A protein and the small-molecule ligand that binds it are described below.
Small molecule (SMILES): CC(=O)N[C@H]1[C@H](O[C@H]2[C@H](O)[C@@H](NC(C)=O)CO[C@@H]2CO)O[C@H](CO)[C@@H](O)[C@@H]1O

Sequence of chain 1.G:
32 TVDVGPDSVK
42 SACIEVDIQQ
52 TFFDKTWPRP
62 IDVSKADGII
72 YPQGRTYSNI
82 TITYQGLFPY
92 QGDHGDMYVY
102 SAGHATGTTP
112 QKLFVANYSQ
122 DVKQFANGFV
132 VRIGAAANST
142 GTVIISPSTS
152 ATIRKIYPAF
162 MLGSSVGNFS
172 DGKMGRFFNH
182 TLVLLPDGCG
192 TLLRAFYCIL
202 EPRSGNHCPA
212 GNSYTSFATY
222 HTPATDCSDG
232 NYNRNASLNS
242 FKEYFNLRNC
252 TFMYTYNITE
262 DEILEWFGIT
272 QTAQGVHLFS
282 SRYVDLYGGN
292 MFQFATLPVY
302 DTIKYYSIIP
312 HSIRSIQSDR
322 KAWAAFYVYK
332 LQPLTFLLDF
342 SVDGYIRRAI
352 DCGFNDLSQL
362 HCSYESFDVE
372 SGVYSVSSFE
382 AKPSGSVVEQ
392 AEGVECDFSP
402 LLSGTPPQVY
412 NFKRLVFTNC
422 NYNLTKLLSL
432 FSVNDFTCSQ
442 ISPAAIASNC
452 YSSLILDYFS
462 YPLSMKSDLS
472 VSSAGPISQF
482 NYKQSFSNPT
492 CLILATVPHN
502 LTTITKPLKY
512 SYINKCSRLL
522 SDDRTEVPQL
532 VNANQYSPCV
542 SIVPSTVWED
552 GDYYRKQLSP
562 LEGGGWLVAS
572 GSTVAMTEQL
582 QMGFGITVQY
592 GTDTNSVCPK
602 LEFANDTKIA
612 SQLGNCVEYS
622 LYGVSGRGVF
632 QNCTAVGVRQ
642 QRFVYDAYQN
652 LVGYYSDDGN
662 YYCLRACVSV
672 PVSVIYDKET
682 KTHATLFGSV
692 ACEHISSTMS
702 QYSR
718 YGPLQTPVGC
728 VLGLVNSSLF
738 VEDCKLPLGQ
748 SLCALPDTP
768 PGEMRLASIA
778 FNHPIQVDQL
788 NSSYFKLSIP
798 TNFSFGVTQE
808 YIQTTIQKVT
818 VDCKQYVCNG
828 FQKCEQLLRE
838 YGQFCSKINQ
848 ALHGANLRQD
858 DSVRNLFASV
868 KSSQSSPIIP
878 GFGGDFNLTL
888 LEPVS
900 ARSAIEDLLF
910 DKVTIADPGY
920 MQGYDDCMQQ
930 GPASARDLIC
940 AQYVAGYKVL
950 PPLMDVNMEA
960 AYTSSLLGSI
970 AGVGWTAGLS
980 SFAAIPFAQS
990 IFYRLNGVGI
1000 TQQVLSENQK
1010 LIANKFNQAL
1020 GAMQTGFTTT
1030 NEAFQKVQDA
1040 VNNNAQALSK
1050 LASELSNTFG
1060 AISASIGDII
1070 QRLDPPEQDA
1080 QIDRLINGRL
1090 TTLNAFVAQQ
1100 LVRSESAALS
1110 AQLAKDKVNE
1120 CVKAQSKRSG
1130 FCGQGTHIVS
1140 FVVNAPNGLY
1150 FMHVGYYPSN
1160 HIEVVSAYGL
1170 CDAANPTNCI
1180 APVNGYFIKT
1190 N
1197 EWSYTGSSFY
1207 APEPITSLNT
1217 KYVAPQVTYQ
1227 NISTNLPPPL

Binding-site contacts:
Ligand atom O5 contacts residue SER735 of chain 1.G at 3.1 Å (h-bond).
Ligand atom C8 contacts residue LEU773 of chain 1.G at 4.0 Å (hydrophobic).
Ligand atom C7 contacts residue ASN733 of chain 1.G at 3.3 Å.
Ligand atom C8 contacts residue ASN733 of chain 1.G at 4.4 Å.
Ligand atom N2 contacts residue ASN733 of chain 1.G at 2.8 Å (h-bond).
Ligand atom C4 contacts residue ASN733 of chain 1.G at 4.2 Å.
Ligand atom C8 contacts residue LEU721 of chain 1.G at 4.1 Å (hydrophobic).
Ligand atom C6 contacts residue SER735 of chain 1.G at 3.5 Å.
Ligand atom C8 contacts residue GLN722 of chain 1.G at 3.3 Å.
Ligand atom C2 contacts residue ASN733 of chain 1.G at 2.4 Å.
Ligand atom C5 contacts residue SER735 of chain 1.G at 3.2 Å.
Ligand atom C1 contacts residue ASN733 of chain 1.G at 1.5 Å.
Ligand atom C1 contacts residue SER735 of chain 1.G at 3.6 Å.
Ligand atom C7 contacts residue GLN722 of chain 1.G at 4.3 Å.
Ligand atom O5 contacts residue ASN733 of chain 1.G at 2.4 Å (h-bond).
Ligand atom O7 contacts residue GLN722 of chain 1.G at 4.3 Å.
Ligand atom C8 contacts residue THR723 of chain 1.G at 4.2 Å.
Ligand atom C5 contacts residue ASN733 of chain 1.G at 3.7 Å.
Ligand atom C3 contacts residue ASN733 of chain 1.G at 3.7 Å.
Ligand atom O7 contacts residue ASN733 of chain 1.G at 3.4 Å (h-bond).